Sequence of chain 1.E:
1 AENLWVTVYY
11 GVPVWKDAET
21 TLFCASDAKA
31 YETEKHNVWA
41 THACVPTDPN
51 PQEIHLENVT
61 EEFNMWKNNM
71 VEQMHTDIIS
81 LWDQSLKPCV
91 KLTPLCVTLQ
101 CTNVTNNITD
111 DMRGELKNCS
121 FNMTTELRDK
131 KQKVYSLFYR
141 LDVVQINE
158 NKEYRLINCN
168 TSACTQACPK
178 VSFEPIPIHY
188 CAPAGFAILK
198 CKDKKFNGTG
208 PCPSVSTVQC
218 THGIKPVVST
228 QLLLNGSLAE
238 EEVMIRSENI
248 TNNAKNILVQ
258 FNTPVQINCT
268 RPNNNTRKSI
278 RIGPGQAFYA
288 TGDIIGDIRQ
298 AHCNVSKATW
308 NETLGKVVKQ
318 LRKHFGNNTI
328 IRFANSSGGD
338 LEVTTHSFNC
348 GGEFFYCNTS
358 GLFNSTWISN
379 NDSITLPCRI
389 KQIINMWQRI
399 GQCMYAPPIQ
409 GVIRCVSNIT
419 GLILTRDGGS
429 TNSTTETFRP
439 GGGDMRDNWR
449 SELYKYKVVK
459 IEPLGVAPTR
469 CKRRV

This small molecule binds to this protein.
Small molecule (SMILES): CC(=O)N[C@H]1[C@H](O[C@H]2[C@H](O)[C@@H](NC(C)=O)CO[C@@H]2CO)O[C@H](CO)[C@@H](O)[C@@H]1O

Binding-site contacts:
Ligand atom O5 contacts residue ASN332 of chain 1.E at 2.4 Å (h-bond).
Ligand atom C7 contacts residue NAG1 of chain 1.EA at 3.5 Å.
Ligand atom C8 contacts residue SER333 of chain 1.E at 3.4 Å.
Ligand atom C8 contacts residue ASN332 of chain 1.E at 4.5 Å.
Ligand atom O5 contacts residue SER357 of chain 1.E at 4.2 Å.
Ligand atom C7 contacts residue SER333 of chain 1.E at 3.6 Å.
Ligand atom O7 contacts residue NAG1 of chain 1.EA at 2.7 Å (h-bond).
Ligand atom C1 contacts residue SER357 of chain 1.E at 4.4 Å.
Ligand atom C2 contacts residue NAG1 of chain 1.EA at 4.5 Å.
Ligand atom N2 contacts residue NAG1 of chain 1.EA at 4.3 Å.
Ligand atom C1 contacts residue SER333 of chain 1.E at 4.1 Å.
Ligand atom C3 contacts residue ASN332 of chain 1.E at 3.8 Å.
Ligand atom O7 contacts residue ASN355 of chain 1.E at 3.8 Å.
Ligand atom O3 contacts residue NAG1 of chain 1.EA at 4.2 Å.
Ligand atom C7 contacts residue ASN332 of chain 1.E at 3.4 Å.
Ligand atom C1 contacts residue ASN332 of chain 1.E at 1.4 Å.
Ligand atom C5 contacts residue ASN332 of chain 1.E at 3.7 Å.
Ligand atom C2 contacts residue SER333 of chain 1.E at 4.3 Å.
Ligand atom N2 contacts residue ASN332 of chain 1.E at 2.9 Å (h-bond).
Ligand atom C8 contacts residue THR341 of chain 1.E at 3.1 Å.
Ligand atom C4 contacts residue ASN332 of chain 1.E at 4.2 Å.
Ligand atom C2 contacts residue ASN332 of chain 1.E at 2.5 Å.
Ligand atom O6 contacts residue NAG2 of chain 1.EA at 4.2 Å.
Ligand atom O7 contacts residue ASN332 of chain 1.E at 3.6 Å (h-bond).
Ligand atom N2 contacts residue SER333 of chain 1.E at 3.3 Å (h-bond).
Ligand atom C8 contacts residue NAG1 of chain 1.EA at 4.3 Å.